This protein binds this small molecule.
Small molecule (SMILES): Cn1cncc1[C@H](O)C1=Cc2cccnc2[C@@H](N2CCN(C(=O)OC(C)(C)C)CC2)c2ccc(Cl)cc21

Binding-site contacts:
Ligand atom C25 contacts residue LEU96 of chain 1.B at 3.9 Å (hydrophobic).
Ligand atom N3 contacts residue ZN1 of chain 1.D at 2.1 Å.
Ligand atom CL contacts residue LYS164 of chain 1.A at 2.7 Å.
Ligand atom C10 contacts residue TRP102 of chain 1.B at 3.9 Å (hydrophobic).
Ligand atom C26 contacts residue ALA92 of chain 1.B at 3.5 Å (hydrophobic).
Ligand atom C22 contacts residue ASP359 of chain 1.B at 3.7 Å.
Ligand atom C5 contacts residue TYR361 of chain 1.B at 3.8 Å (hydrophobic).
Ligand atom C28 contacts residue ASP297 of chain 1.B at 3.6 Å.
Ligand atom C3 contacts residue TYR361 of chain 1.B at 3.8 Å (hydrophobic).
Ligand atom C21 contacts residue ZN1 of chain 1.D at 3.2 Å.
Ligand atom O1 contacts residue ASP359 of chain 1.B at 3.3 Å.
Ligand atom C19 contacts residue TYR361 of chain 1.B at 3.4 Å (hydrophobic).
Ligand atom C23 contacts residue TYR300 of chain 1.B at 3.7 Å (hydrophobic).
Ligand atom C10 contacts residue TRP106 of chain 1.B at 3.7 Å (hydrophobic).
Ligand atom C21 contacts residue TYR361 of chain 1.B at 3.8 Å (hydrophobic).
Ligand atom N4 contacts residue TRP106 of chain 1.B at 3.8 Å.
Ligand atom N3 contacts residue ASP297 of chain 1.B at 3.1 Å (salt-bridge).
Ligand atom N2 contacts residue TYR300 of chain 1.B at 4.0 Å.
Ligand atom C23 contacts residue FPP1 of chain 1.E at 3.6 Å.
Ligand atom O1 contacts residue LEU96 of chain 1.B at 3.6 Å.
Ligand atom C4 contacts residue TYR361 of chain 1.B at 3.3 Å (hydrophobic).
Ligand atom N3 contacts residue HIS362 of chain 1.B at 3.5 Å (h-bond).
Ligand atom C26 contacts residue CYS95 of chain 1.B at 3.6 Å (hydrophobic).
Ligand atom C28 contacts residue CYS299 of chain 1.B at 3.4 Å (hydrophobic).
Ligand atom C28 contacts residue FPP1 of chain 1.E at 4.0 Å.
Ligand atom CL contacts residue TYR166 of chain 1.A at 4.0 Å.
Ligand atom C21 contacts residue HIS362 of chain 1.B at 3.8 Å.
Ligand atom C24 contacts residue CYS95 of chain 1.B at 4.0 Å (hydrophobic).
Ligand atom C28 contacts residue ZN1 of chain 1.D at 3.0 Å.
Ligand atom N3 contacts residue CYS299 of chain 1.B at 3.4 Å (h-bond).
Ligand atom O1 contacts residue TYR93 of chain 1.B at 4.0 Å.
Ligand atom C26 contacts residue LEU96 of chain 1.B at 3.8 Å (hydrophobic).
Ligand atom C20 contacts residue TRP106 of chain 1.B at 3.6 Å (hydrophobic).
Ligand atom C20 contacts residue TYR361 of chain 1.B at 3.9 Å (hydrophobic).
Ligand atom C12 contacts residue TYR361 of chain 1.B at 3.9 Å (hydrophobic).
Ligand atom C28 contacts residue TYR300 of chain 1.B at 3.5 Å (hydrophobic).
Ligand atom N3 contacts residue TYR361 of chain 1.B at 3.7 Å.
Ligand atom C26 contacts residue TYR93 of chain 1.B at 3.7 Å (hydrophobic).
Ligand atom N2 contacts residue FPP1 of chain 1.E at 3.7 Å.
Ligand atom C28 contacts residue TYR361 of chain 1.B at 3.8 Å (hydrophobic).

Sequence of chain 1.B:
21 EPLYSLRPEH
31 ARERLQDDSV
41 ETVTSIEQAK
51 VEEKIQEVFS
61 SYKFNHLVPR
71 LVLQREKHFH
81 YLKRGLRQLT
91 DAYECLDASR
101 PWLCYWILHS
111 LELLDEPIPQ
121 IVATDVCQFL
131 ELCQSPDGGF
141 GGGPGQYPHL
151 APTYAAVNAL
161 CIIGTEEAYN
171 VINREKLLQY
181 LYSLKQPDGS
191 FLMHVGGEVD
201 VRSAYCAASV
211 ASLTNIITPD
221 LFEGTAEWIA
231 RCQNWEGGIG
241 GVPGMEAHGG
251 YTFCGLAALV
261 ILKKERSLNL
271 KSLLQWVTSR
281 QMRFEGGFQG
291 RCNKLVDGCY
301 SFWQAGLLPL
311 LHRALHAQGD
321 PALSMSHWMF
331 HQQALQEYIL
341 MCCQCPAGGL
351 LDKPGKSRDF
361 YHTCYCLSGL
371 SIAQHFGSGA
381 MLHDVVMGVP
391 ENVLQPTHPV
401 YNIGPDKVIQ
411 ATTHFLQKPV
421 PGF

Sequence of chain 1.A:
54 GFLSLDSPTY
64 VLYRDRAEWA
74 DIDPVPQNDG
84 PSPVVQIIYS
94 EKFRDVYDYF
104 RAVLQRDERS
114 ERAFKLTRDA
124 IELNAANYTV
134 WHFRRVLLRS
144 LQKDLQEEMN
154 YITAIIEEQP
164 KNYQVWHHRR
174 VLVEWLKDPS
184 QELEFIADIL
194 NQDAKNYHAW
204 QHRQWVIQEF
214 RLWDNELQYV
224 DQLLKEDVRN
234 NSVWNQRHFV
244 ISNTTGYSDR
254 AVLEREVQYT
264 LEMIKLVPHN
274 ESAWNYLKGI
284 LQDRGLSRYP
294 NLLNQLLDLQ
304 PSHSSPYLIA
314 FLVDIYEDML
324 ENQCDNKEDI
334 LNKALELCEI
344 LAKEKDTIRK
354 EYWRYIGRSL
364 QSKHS